Sequence of chain 3.A:
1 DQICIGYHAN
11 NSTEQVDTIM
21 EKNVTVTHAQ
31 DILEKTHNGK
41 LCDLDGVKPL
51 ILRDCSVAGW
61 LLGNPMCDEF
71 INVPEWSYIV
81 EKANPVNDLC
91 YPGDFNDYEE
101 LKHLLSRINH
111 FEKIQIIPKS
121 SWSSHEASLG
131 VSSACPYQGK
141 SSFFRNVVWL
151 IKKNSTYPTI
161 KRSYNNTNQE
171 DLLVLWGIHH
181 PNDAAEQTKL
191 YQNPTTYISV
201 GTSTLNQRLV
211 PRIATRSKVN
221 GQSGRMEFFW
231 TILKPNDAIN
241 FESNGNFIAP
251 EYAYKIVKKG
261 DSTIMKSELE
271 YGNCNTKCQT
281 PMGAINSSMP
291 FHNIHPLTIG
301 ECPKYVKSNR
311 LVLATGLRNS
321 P

The protein below binds the small molecule below.
Small molecule (SMILES): CC(=O)N[C@H]1[C@H](O[C@H]2[C@H](O)[C@@H](NC(C)=O)CO[C@@H]2CO)O[C@H](CO)[C@@H](O)[C@@H]1O

Binding-site contacts:
Ligand atom C4 contacts residue ASN236 of chain 3.A at 4.3 Å.
Ligand atom C4 contacts residue ASN165 of chain 3.A at 4.2 Å.
Ligand atom C2 contacts residue ASN165 of chain 3.A at 2.6 Å.
Ligand atom O6 contacts residue THR167 of chain 3.A at 4.5 Å.
Ligand atom C5 contacts residue ASN165 of chain 3.A at 3.6 Å.
Ligand atom C1 contacts residue ASN236 of chain 3.A at 4.3 Å.
Ligand atom C1 contacts residue ASN165 of chain 3.A at 1.4 Å.
Ligand atom O4 contacts residue ASN236 of chain 3.A at 4.3 Å.
Ligand atom C7 contacts residue ASN236 of chain 3.A at 4.0 Å.
Ligand atom C2 contacts residue ASN236 of chain 3.A at 4.1 Å.
Ligand atom N2 contacts residue ASN165 of chain 3.A at 3.2 Å (h-bond).
Ligand atom O7 contacts residue ASN165 of chain 3.A at 4.3 Å.
Ligand atom O3 contacts residue ASN236 of chain 3.A at 4.5 Å.
Ligand atom N2 contacts residue ASN236 of chain 3.A at 3.3 Å (h-bond).
Ligand atom O5 contacts residue ASN236 of chain 3.A at 4.3 Å.
Ligand atom O7 contacts residue ASN236 of chain 3.A at 3.0 Å (h-bond).
Ligand atom C3 contacts residue ASN165 of chain 3.A at 3.9 Å.
Ligand atom C5 contacts residue ASN236 of chain 3.A at 3.6 Å.
Ligand atom O5 contacts residue ASN165 of chain 3.A at 2.3 Å (h-bond).
Ligand atom C8 contacts residue ASP237 of chain 3.A at 4.3 Å.
Ligand atom C7 contacts residue ASN165 of chain 3.A at 4.0 Å.
Ligand atom C7 contacts residue ALA238 of chain 3.A at 4.5 Å (hydrophobic).
Ligand atom C6 contacts residue ASN236 of chain 3.A at 4.4 Å.
Ligand atom C3 contacts residue ASN236 of chain 3.A at 4.0 Å.
Ligand atom C8 contacts residue SER217 of chain 1.A at 3.9 Å.
Ligand atom C8 contacts residue ASN236 of chain 3.A at 4.0 Å.
Ligand atom C8 contacts residue ALA238 of chain 3.A at 4.0 Å (hydrophobic).

Sequence of chain 1.A:
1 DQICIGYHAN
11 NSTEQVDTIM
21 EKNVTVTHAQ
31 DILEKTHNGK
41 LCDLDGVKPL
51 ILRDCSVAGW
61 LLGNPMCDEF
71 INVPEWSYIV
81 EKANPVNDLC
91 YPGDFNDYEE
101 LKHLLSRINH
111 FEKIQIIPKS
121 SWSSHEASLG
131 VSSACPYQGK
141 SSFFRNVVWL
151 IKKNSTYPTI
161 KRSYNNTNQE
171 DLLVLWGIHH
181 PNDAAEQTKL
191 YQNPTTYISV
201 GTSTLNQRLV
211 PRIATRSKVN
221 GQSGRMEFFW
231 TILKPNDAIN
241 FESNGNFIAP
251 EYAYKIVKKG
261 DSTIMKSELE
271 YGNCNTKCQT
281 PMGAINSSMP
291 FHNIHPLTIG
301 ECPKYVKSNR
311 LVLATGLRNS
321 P